Binding-site contacts:
Ligand atom C7 contacts residue ASN147 of chain 1.D at 3.6 Å.
Ligand atom C3 contacts residue ASN147 of chain 1.D at 3.8 Å.
Ligand atom C4 contacts residue ASN147 of chain 1.D at 4.3 Å.
Ligand atom C1 contacts residue ASN147 of chain 1.D at 1.5 Å.
Ligand atom O6 contacts residue ASN147 of chain 1.D at 4.3 Å.
Ligand atom O7 contacts residue CYS148 of chain 1.D at 4.2 Å.
Ligand atom C5 contacts residue ASN147 of chain 1.D at 3.7 Å.
Ligand atom O5 contacts residue ASN147 of chain 1.D at 2.5 Å (h-bond).
Ligand atom N2 contacts residue ASN147 of chain 1.D at 2.9 Å (h-bond).
Ligand atom C2 contacts residue ASN147 of chain 1.D at 2.5 Å.
Ligand atom O7 contacts residue ASN147 of chain 1.D at 3.8 Å.

A protein and the small-molecule ligand that binds it are described below.
Small molecule (SMILES): CC(=O)N[C@@H]1[C@@H](O)[C@H](O)[C@@H](CO)O[C@H]1O

Sequence of chain 1.D:
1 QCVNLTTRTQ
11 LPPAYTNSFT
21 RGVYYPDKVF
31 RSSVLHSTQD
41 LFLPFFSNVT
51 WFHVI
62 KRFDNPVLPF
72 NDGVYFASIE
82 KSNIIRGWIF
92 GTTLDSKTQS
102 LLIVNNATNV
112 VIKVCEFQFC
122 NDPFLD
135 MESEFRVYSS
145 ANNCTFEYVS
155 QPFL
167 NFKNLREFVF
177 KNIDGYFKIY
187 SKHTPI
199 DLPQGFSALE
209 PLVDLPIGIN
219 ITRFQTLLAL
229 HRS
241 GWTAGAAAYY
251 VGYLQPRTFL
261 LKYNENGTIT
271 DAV